Binding-site contacts:
Ligand atom C5 contacts residue LYS505 of chain 1.D at 4.0 Å.
Ligand atom O1 contacts residue ASN481 of chain 1.D at 2.9 Å.
Ligand atom C8 contacts residue PRO454 of chain 1.D at 4.3 Å (hydrophobic).
Ligand atom C1 contacts residue ASN481 of chain 1.D at 3.1 Å.
Ligand atom O3 contacts residue NAG1 of chain 1.WA at 2.7 Å (h-bond).
Ligand atom C5 contacts residue NAG1 of chain 1.WA at 4.4 Å.
Ligand atom C5 contacts residue ASN481 of chain 1.D at 3.2 Å.
Ligand atom O7 contacts residue SER455 of chain 1.D at 3.4 Å.
Ligand atom C7 contacts residue SER455 of chain 1.D at 4.2 Å.
Ligand atom O4 contacts residue NAG1 of chain 1.WA at 2.5 Å (h-bond).
Ligand atom C3 contacts residue NAG1 of chain 1.WA at 3.8 Å.
Ligand atom C4 contacts residue NAG1 of chain 1.WA at 3.4 Å.
Ligand atom O1 contacts residue PRO454 of chain 1.D at 4.1 Å.
Ligand atom C6 contacts residue LYS505 of chain 1.D at 3.7 Å.
Ligand atom C6 contacts residue ASN481 of chain 1.D at 3.4 Å.
Ligand atom C6 contacts residue NAG1 of chain 1.WA at 3.9 Å.
Ligand atom O5 contacts residue ASN481 of chain 1.D at 2.7 Å (h-bond).
Ligand atom O1 contacts residue SER455 of chain 1.D at 4.1 Å.
Ligand atom O6 contacts residue NAG1 of chain 1.WA at 2.7 Å (h-bond).
Ligand atom C2 contacts residue ASN481 of chain 1.D at 4.4 Å.

Sequence of chain 1.D:
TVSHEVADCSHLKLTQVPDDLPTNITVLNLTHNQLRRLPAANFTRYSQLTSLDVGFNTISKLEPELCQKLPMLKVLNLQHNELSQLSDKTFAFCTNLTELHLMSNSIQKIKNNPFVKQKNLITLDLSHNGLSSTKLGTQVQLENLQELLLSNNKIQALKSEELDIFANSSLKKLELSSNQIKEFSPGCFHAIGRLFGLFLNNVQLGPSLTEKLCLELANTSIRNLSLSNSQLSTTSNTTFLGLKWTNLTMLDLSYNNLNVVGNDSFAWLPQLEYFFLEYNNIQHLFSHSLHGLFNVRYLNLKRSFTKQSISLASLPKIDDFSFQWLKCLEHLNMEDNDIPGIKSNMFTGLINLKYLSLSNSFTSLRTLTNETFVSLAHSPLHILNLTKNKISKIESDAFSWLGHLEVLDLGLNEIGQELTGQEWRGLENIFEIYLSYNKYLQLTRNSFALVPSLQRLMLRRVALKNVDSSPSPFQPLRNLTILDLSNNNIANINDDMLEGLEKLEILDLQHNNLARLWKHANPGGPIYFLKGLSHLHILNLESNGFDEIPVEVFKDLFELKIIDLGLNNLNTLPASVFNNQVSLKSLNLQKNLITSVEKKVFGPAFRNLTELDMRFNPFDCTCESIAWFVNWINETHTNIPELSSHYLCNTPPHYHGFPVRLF

A small-molecule ligand and the protein it binds are described below.
Small molecule (SMILES): CC(=O)N[C@@H]1[C@@H](O)[C@H](O)[C@@H](CO)O[C@H]1O